This protein binds this small molecule.
Small molecule (SMILES): CC(=O)N[C@@H]1[C@@H](O)[C@H](O)[C@@H](CO)O[C@H]1O

Sequence of chain 2.A:
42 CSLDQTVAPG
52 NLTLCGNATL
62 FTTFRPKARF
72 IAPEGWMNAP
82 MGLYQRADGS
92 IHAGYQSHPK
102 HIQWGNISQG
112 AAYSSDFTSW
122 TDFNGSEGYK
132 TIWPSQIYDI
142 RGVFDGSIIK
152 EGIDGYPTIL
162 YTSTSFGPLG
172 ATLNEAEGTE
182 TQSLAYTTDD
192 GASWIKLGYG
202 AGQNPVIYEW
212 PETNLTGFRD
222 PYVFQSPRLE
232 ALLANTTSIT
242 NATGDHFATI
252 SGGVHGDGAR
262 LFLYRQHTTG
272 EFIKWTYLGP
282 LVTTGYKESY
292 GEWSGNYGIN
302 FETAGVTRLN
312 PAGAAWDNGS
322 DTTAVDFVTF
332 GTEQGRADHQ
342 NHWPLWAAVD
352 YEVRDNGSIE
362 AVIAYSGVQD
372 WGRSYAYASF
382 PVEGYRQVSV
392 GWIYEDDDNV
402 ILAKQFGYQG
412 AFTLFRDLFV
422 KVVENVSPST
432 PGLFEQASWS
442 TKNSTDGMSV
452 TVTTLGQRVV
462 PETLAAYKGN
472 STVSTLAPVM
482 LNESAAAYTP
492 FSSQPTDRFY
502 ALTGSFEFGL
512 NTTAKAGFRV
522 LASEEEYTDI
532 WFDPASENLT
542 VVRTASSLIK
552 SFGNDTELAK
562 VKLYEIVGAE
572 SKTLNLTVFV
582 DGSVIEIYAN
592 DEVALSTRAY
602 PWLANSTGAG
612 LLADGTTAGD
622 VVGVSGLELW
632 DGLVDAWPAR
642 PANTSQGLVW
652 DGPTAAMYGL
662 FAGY

Binding-site contacts:
Ligand atom N2 contacts residue ASN444 of chain 2.A at 2.8 Å (h-bond).
Ligand atom C4 contacts residue ASN444 of chain 2.A at 4.1 Å.
Ligand atom O6 contacts residue GLY448 of chain 2.A at 2.7 Å (h-bond).
Ligand atom C8 contacts residue ASN444 of chain 2.A at 4.5 Å.
Ligand atom C5 contacts residue PHE435 of chain 2.A at 4.0 Å (hydrophobic).
Ligand atom C2 contacts residue ASN444 of chain 2.A at 2.4 Å.
Ligand atom O7 contacts residue ASN444 of chain 2.A at 3.5 Å (h-bond).
Ligand atom C6 contacts residue PRO429 of chain 2.A at 3.9 Å (hydrophobic).
Ligand atom O5 contacts residue PHE435 of chain 2.A at 4.1 Å.
Ligand atom C3 contacts residue ASN444 of chain 2.A at 3.7 Å.
Ligand atom C6 contacts residue GLY448 of chain 2.A at 3.6 Å.
Ligand atom C7 contacts residue ASN444 of chain 2.A at 3.4 Å.
Ligand atom O5 contacts residue GLY448 of chain 2.A at 4.0 Å.
Ligand atom C5 contacts residue GLY448 of chain 2.A at 4.5 Å.
Ligand atom C1 contacts residue PHE435 of chain 2.A at 4.2 Å (hydrophobic).
Ligand atom O5 contacts residue ASN444 of chain 2.A at 2.2 Å (h-bond).
Ligand atom C1 contacts residue ASN444 of chain 2.A at 1.4 Å.
Ligand atom C5 contacts residue ASN444 of chain 2.A at 3.6 Å.